Binding-site contacts:
Ligand atom NAB contacts residue ILE103 of chain 1.D at 3.6 Å.
Ligand atom CAA contacts residue ILE103 of chain 1.D at 3.4 Å (hydrophobic).
Ligand atom CAI contacts residue LEU45 of chain 1.D at 3.8 Å (hydrophobic).
Ligand atom CAJ contacts residue MET62 of chain 1.D at 3.4 Å (hydrophobic).
Ligand atom CAJ contacts residue MET89 of chain 1.D at 3.9 Å (hydrophobic).
Ligand atom CAL contacts residue ALA93 of chain 1.D at 4.0 Å (hydrophobic).
Ligand atom CAK contacts residue MET89 of chain 1.D at 3.8 Å (hydrophobic).
Ligand atom CAH contacts residue LEU45 of chain 1.D at 3.7 Å (hydrophobic).
Ligand atom OAN contacts residue TYR54 of chain 1.D at 3.9 Å.
Ligand atom CAI contacts residue PHE42 of chain 1.D at 3.6 Å (hydrophobic).
Ligand atom CAD contacts residue ASN97 of chain 1.D at 3.8 Å.
Ligand atom CAC contacts residue ILE103 of chain 1.D at 3.6 Å (hydrophobic).
Ligand atom CAG contacts residue LEU45 of chain 1.D at 3.7 Å (hydrophobic).
Ligand atom CAL contacts residue TYR54 of chain 1.D at 3.2 Å (hydrophobic).
Ligand atom CAJ contacts residue PHE42 of chain 1.D at 3.8 Å (hydrophobic).
Ligand atom CAK contacts residue MET62 of chain 1.D at 3.5 Å (hydrophobic).
Ligand atom OAM contacts residue TYR54 of chain 1.D at 2.6 Å (h-bond).
Ligand atom CAJ contacts residue ASP63 of chain 1.D at 4.0 Å.
Ligand atom CAE contacts residue ILE103 of chain 1.D at 4.2 Å (hydrophobic).
Ligand atom OAN contacts residue ASN97 of chain 1.D at 2.9 Å (h-bond).
Ligand atom CAL contacts residue LEU45 of chain 1.D at 3.6 Å (hydrophobic).
Ligand atom CAA contacts residue ASN97 of chain 1.D at 3.6 Å.
Ligand atom CAD contacts residue ILE103 of chain 1.D at 3.5 Å (hydrophobic).
Ligand atom CAI contacts residue ILE41 of chain 1.D at 3.5 Å (hydrophobic).
Ligand atom OAM contacts residue ASN92 of chain 1.D at 4.0 Å.
Ligand atom CAH contacts residue ILE41 of chain 1.D at 3.5 Å (hydrophobic).
Ligand atom CAJ contacts residue LEU45 of chain 1.D at 3.8 Å (hydrophobic).
Ligand atom CAI contacts residue ARG44 of chain 1.D at 4.0 Å.
Ligand atom CAK contacts residue PHE42 of chain 1.D at 4.1 Å (hydrophobic).
Ligand atom OAM contacts residue ALA93 of chain 1.D at 3.0 Å.
Ligand atom CAC contacts residue ILE41 of chain 1.D at 4.0 Å (hydrophobic).
Ligand atom CAH contacts residue ARG44 of chain 1.D at 4.3 Å.
Ligand atom CAF contacts residue ASN97 of chain 1.D at 4.0 Å.
Ligand atom OAM contacts residue MET89 of chain 1.D at 4.2 Å.
Ligand atom CAK contacts residue LEU45 of chain 1.D at 3.7 Å (hydrophobic).
Ligand atom OAN contacts residue ILE103 of chain 1.D at 4.1 Å.
Ligand atom OAN contacts residue ALA93 of chain 1.D at 4.0 Å.
Ligand atom CAK contacts residue TYR54 of chain 1.D at 3.6 Å (hydrophobic).
Ligand atom CAE contacts residue PRO46 of chain 1.D at 4.2 Å (hydrophobic).
Ligand atom CAG contacts residue TYR54 of chain 1.D at 4.1 Å (hydrophobic).

The protein below binds the small molecule below.
Small molecule (SMILES): CN(C)/C=C/C(=O)c1ccccc1O

Sequence of chain 1.D:
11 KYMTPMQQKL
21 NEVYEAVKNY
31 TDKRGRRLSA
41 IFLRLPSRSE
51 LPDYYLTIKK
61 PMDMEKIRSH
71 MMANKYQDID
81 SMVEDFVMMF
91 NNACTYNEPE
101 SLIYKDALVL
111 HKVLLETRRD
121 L